This protein binds this small molecule.
Small molecule (SMILES): N#Cc1ccccc1-c1cc(-c2ccccn2)cn(-c2ccccc2)c1=O

Sequence of chain 1.C:
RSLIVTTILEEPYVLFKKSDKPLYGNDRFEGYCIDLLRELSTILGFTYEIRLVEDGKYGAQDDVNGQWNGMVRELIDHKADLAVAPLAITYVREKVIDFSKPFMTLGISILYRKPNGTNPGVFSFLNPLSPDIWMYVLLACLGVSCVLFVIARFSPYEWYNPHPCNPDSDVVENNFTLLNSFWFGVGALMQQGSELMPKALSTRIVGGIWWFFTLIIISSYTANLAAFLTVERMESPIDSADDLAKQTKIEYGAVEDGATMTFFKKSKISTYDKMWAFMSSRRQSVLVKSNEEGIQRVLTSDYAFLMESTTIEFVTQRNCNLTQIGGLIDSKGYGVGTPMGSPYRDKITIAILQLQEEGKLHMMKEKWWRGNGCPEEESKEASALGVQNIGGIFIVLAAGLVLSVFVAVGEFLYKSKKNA

Binding-site contacts:
Ligand atom C08 contacts residue LEU655 of chain 1.C at 3.3 Å (hydrophobic).
Ligand atom C12 contacts residue LEU655 of chain 1.C at 3.5 Å (hydrophobic).
Ligand atom C06 contacts residue LEU655 of chain 1.C at 3.7 Å (hydrophobic).
Ligand atom C18 contacts residue ALA812 of chain 1.D at 3.4 Å (hydrophobic).
Ligand atom C23 contacts residue ASN557 of chain 1.C at 3.2 Å.
Ligand atom C07 contacts residue PRO558 of chain 1.C at 3.8 Å (hydrophobic).
Ligand atom C07 contacts residue TYR651 of chain 1.C at 3.8 Å (hydrophobic).
Ligand atom C17 contacts residue ASN654 of chain 1.C at 3.7 Å.
Ligand atom C08 contacts residue SER554 of chain 1.C at 3.4 Å.
Ligand atom C06 contacts residue PHE555 of chain 1.C at 3.3 Å (hydrophobic).
Ligand atom C25 contacts residue PRO550 of chain 1.C at 3.3 Å (hydrophobic).
Ligand atom C17 contacts residue ALA812 of chain 1.D at 3.7 Å (hydrophobic).
Ligand atom O11 contacts residue SER554 of chain 1.C at 3.1 Å (h-bond).
Ligand atom C16 contacts residue ASN654 of chain 1.C at 3.0 Å.
Ligand atom C16 contacts residue PHE658 of chain 1.C at 3.2 Å (hydrophobic).
Ligand atom N15 contacts residue PRO558 of chain 1.C at 3.7 Å.
Ligand atom C07 contacts residue LEU655 of chain 1.C at 3.4 Å (hydrophobic).
Ligand atom C09 contacts residue LEU655 of chain 1.C at 3.8 Å (hydrophobic).
Ligand atom C05 contacts residue SER650 of chain 1.B at 3.3 Å.
Ligand atom N01 contacts residue LEU815 of chain 1.C at 3.7 Å.
Ligand atom C20 contacts residue ASN557 of chain 1.C at 3.7 Å.
Ligand atom C03 contacts residue LEU655 of chain 1.C at 3.7 Å (hydrophobic).
Ligand atom C05 contacts residue LEU655 of chain 1.C at 3.8 Å (hydrophobic).
Ligand atom C13 contacts residue PHE658 of chain 1.C at 3.5 Å (hydrophobic).
Ligand atom C13 contacts residue ASN557 of chain 1.C at 3.6 Å.
Ligand atom C12 contacts residue PRO558 of chain 1.C at 3.8 Å (hydrophobic).
Ligand atom C07 contacts residue SER554 of chain 1.C at 3.3 Å.
Ligand atom C24 contacts residue PRO550 of chain 1.C at 3.8 Å (hydrophobic).
Ligand atom N01 contacts residue LEU659 of chain 1.C at 3.7 Å.
Ligand atom N15 contacts residue PHE658 of chain 1.C at 3.0 Å.
Ligand atom C07 contacts residue PHE555 of chain 1.C at 3.4 Å (hydrophobic).
Ligand atom N21 contacts residue PHE658 of chain 1.C at 3.7 Å.
Ligand atom C14 contacts residue PHE658 of chain 1.C at 3.5 Å (hydrophobic).
Ligand atom C10 contacts residue SER554 of chain 1.C at 3.2 Å.
Ligand atom N15 contacts residue ASN654 of chain 1.C at 3.7 Å.
Ligand atom C26 contacts residue PRO550 of chain 1.C at 3.7 Å (hydrophobic).
Ligand atom C06 contacts residue TYR651 of chain 1.C at 3.1 Å (hydrophobic).
Ligand atom C20 contacts residue PHE658 of chain 1.C at 3.5 Å (hydrophobic).
Ligand atom N21 contacts residue ASN557 of chain 1.C at 3.8 Å.
Ligand atom C09 contacts residue SER554 of chain 1.C at 3.3 Å.

Sequence of chain 1.B:
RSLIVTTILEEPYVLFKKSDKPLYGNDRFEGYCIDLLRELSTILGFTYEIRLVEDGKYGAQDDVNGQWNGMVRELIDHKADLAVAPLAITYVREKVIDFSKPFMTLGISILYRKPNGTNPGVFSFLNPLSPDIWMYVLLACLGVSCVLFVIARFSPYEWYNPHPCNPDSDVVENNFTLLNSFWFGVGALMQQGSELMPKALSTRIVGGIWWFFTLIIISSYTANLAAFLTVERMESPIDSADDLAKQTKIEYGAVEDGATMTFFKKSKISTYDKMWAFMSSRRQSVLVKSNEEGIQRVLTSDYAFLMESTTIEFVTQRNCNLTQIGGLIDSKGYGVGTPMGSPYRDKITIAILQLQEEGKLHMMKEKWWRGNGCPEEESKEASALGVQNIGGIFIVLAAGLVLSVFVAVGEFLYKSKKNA

Sequence of chain 1.D:
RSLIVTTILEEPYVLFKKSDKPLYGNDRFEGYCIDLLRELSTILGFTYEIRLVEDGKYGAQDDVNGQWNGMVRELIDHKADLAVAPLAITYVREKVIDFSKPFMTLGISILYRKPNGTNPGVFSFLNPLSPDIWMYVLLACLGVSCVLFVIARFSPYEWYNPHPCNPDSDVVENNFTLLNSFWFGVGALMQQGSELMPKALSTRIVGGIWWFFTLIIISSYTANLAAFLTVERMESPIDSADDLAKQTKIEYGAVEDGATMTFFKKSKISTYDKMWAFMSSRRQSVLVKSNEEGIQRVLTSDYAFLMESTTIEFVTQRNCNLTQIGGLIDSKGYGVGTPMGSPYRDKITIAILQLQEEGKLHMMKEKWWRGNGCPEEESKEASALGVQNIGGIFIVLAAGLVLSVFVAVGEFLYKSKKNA